Sequence of chain 1.B:
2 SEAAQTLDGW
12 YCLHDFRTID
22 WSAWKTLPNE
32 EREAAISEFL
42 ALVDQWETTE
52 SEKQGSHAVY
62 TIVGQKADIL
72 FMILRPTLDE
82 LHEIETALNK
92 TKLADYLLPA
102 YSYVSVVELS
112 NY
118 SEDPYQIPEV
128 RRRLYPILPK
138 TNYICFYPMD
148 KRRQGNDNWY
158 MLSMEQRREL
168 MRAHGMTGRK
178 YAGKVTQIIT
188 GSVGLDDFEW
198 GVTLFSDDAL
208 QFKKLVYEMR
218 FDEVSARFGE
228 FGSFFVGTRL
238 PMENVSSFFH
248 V

Binding-site contacts:
Ligand atom O2B contacts residue TYR144 of chain 1.C at 2.7 Å (h-bond).
Ligand atom O1B contacts residue PHE228 of chain 1.C at 3.6 Å.
Ligand atom CBC contacts residue TRP197 of chain 1.C at 3.6 Å (hydrophobic).
Ligand atom CAA contacts residue GLY175 of chain 1.C at 3.6 Å.
Ligand atom O2A contacts residue ARG130 of chain 1.C at 3.6 Å (salt-bridge).
Ligand atom CAA contacts residue ARG176 of chain 1.C at 3.6 Å.
Ligand atom O2B contacts residue PHE228 of chain 1.C at 3.3 Å.
Ligand atom CAB contacts residue TYR144 of chain 1.C at 2.9 Å (hydrophobic).
Ligand atom ND contacts residue HIS171 of chain 1.C at 3.5 Å.
Ligand atom CMC contacts residue MET146 of chain 1.C at 3.7 Å (hydrophobic).
Ligand atom CHD contacts residue MET168 of chain 1.C at 3.6 Å (hydrophobic).
Ligand atom CGC contacts residue TRP197 of chain 1.C at 3.6 Å (hydrophobic).
Ligand atom C1D contacts residue MET168 of chain 1.C at 3.7 Å (hydrophobic).
Ligand atom CBC contacts residue LYS148 of chain 1.C at 3.2 Å.
Ligand atom CGC contacts residue LYS148 of chain 1.C at 3.4 Å.
Ligand atom NC contacts residue HIS171 of chain 1.C at 3.3 Å (h-bond).
Ligand atom CMA contacts residue GLN184 of chain 1.C at 3.7 Å.
Ligand atom C4A contacts residue GLN184 of chain 1.C at 3.7 Å.
Ligand atom O2D contacts residue GLY172 of chain 1.C at 3.6 Å.
Ligand atom CGB contacts residue TYR144 of chain 1.C at 3.6 Å (hydrophobic).
Ligand atom CHB contacts residue GLN184 of chain 1.C at 3.5 Å.
Ligand atom CMB contacts residue TYR144 of chain 1.C at 3.7 Å (hydrophobic).
Ligand atom O2D contacts residue ARG176 of chain 1.C at 3.1 Å (salt-bridge).
Ligand atom NA contacts residue HIS171 of chain 1.C at 3.3 Å (h-bond).
Ligand atom O1C contacts residue TRP156 of chain 1.C at 3.5 Å.
Ligand atom O1B contacts residue SER222 of chain 1.C at 2.6 Å (h-bond).
Ligand atom NB contacts residue ILE186 of chain 1.C at 3.6 Å.
Ligand atom CMB contacts residue LEU212 of chain 1.C at 3.7 Å (hydrophobic).
Ligand atom CMD contacts residue SER111 of chain 1.C at 2.9 Å.
Ligand atom CGB contacts residue PHE228 of chain 1.C at 3.6 Å (hydrophobic).
Ligand atom CMA contacts residue GLY175 of chain 1.C at 3.5 Å.
Ligand atom C4B contacts residue ILE186 of chain 1.C at 3.7 Å (hydrophobic).
Ligand atom O1C contacts residue LYS148 of chain 1.C at 2.8 Å (salt-bridge).
Ligand atom CMB contacts residue MET216 of chain 1.C at 3.7 Å (hydrophobic).
Ligand atom O2A contacts residue GLN184 of chain 1.C at 2.9 Å (h-bond).
Ligand atom NB contacts residue HIS171 of chain 1.C at 3.2 Å (h-bond).
Ligand atom MN contacts residue HIS171 of chain 1.C at 2.5 Å.
Ligand atom C3A contacts residue GLY175 of chain 1.C at 3.6 Å.
Ligand atom C4B contacts residue HIS171 of chain 1.C at 3.6 Å.
Ligand atom C2B contacts residue MET216 of chain 1.C at 3.7 Å (hydrophobic).

Sequence of chain 1.C:
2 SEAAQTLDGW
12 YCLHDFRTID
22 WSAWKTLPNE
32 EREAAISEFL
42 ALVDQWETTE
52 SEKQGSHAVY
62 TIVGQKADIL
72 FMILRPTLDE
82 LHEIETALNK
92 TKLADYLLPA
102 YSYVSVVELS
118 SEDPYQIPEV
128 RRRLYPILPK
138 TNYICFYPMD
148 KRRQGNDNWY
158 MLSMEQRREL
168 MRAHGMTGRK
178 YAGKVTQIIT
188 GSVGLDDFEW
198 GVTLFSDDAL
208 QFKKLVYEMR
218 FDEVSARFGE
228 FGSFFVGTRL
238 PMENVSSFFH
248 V

A small-molecule ligand and the protein it binds are described below.
Small molecule (SMILES): CC1=C(CCC(=O)O)C2=Cc3c(C)c(CCC(=O)O)c4n3[Mn]35<-N2=C1C=c1c(C)c(CCC(=O)O)c(n13)=CC1=N->5C(=C4)C(C)=C1CCC(=O)O